Binding-site contacts:
Ligand atom O5 contacts residue GLU192 of chain 1.F at 2.6 Å (salt-bridge).
Ligand atom O1 contacts residue ASN65 of chain 1.F at 3.4 Å (h-bond).
Ligand atom O2 contacts residue CA1 of chain 1.CB at 2.4 Å.
Ligand atom O3 contacts residue ASP40 of chain 1.F at 4.1 Å.
Ligand atom O5 contacts residue ALA193 of chain 1.F at 3.6 Å.
Ligand atom C3 contacts residue ASN194 of chain 1.F at 4.0 Å.
Ligand atom C2 contacts residue ASP40 of chain 1.F at 3.5 Å.
Ligand atom C1 contacts residue ASN194 of chain 1.F at 3.4 Å.
Ligand atom C1 contacts residue ASN65 of chain 1.F at 3.2 Å.
Ligand atom O2 contacts residue ASN65 of chain 1.F at 2.9 Å (h-bond).
Ligand atom O4 contacts residue ALA193 of chain 1.F at 3.8 Å.
Ligand atom O3 contacts residue LEU151 of chain 1.F at 3.0 Å (h-bond).
Ligand atom O3 contacts residue LEU177 of chain 1.F at 3.6 Å.
Ligand atom C5 contacts residue ASN186 of chain 1.F at 3.8 Å.
Ligand atom C3 contacts residue ASP268 of chain 1.F at 3.3 Å.
Ligand atom C5 contacts residue HIS267 of chain 1.F at 3.9 Å.
Ligand atom O1 contacts residue ASN194 of chain 1.F at 2.7 Å (h-bond).
Ligand atom O3 contacts residue CA1 of chain 1.CB at 2.5 Å.
Ligand atom O4 contacts residue ASN194 of chain 1.F at 3.1 Å (h-bond).
Ligand atom C3 contacts residue CA1 of chain 1.CB at 3.4 Å.
Ligand atom O5 contacts residue ASN186 of chain 1.F at 2.9 Å (h-bond).
Ligand atom C3 contacts residue ASP40 of chain 1.F at 3.5 Å.
Ligand atom O3 contacts residue ASN194 of chain 1.F at 3.1 Å (h-bond).
Ligand atom C5 contacts residue GLU192 of chain 1.F at 3.4 Å.
Ligand atom O1 contacts residue LEU151 of chain 1.F at 3.5 Å (h-bond).
Ligand atom O2 contacts residue ASP40 of chain 1.F at 2.6 Å (salt-bridge).
Ligand atom O3 contacts residue ASP268 of chain 1.F at 2.6 Å (salt-bridge).
Ligand atom C4 contacts residue LEU177 of chain 1.F at 3.9 Å (hydrophobic).
Ligand atom C1 contacts residue CA1 of chain 1.CB at 3.3 Å.
Ligand atom O1 contacts residue CA1 of chain 1.CB at 2.6 Å.
Ligand atom C2 contacts residue ASN65 of chain 1.F at 3.6 Å.
Ligand atom C4 contacts residue GLU192 of chain 1.F at 3.5 Å.
Ligand atom C1 contacts residue ASP36 of chain 1.F at 3.9 Å.
Ligand atom C3 contacts residue LEU177 of chain 1.F at 3.9 Å (hydrophobic).
Ligand atom C2 contacts residue CA1 of chain 1.CB at 3.1 Å.
Ligand atom O2 contacts residue ASP268 of chain 1.F at 3.3 Å (salt-bridge).
Ligand atom C4 contacts residue ASN194 of chain 1.F at 3.6 Å.
Ligand atom O4 contacts residue GLU192 of chain 1.F at 3.8 Å.
Ligand atom O1 contacts residue ASP36 of chain 1.F at 2.9 Å (salt-bridge).
Ligand atom O2 contacts residue ASP41 of chain 1.F at 2.9 Å (salt-bridge).

A small-molecule ligand and the protein it binds are described below.
Small molecule (SMILES): OC[C@H]1O[C@H](O)[C@H](O)[C@@H]1O

Sequence of chain 1.F:
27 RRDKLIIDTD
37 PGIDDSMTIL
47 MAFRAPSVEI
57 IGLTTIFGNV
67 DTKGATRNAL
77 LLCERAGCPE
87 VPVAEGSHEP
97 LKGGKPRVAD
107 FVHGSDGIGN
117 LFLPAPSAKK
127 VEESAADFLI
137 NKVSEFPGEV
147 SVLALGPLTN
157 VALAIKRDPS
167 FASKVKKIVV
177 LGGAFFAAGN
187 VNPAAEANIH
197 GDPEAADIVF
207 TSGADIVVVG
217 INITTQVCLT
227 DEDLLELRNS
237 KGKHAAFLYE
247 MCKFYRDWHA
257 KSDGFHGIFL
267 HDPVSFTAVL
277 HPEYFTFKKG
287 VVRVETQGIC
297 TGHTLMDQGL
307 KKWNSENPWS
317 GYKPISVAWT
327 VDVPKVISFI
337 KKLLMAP